Sequence of chain 1.D:
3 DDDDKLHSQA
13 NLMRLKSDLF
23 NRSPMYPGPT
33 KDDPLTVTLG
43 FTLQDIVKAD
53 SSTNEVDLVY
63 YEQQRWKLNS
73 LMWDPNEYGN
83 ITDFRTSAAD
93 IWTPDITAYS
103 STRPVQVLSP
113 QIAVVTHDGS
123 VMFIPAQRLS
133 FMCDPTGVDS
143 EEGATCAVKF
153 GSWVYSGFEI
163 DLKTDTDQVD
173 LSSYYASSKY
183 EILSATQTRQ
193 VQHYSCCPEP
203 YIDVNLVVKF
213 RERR

Sequence of chain 1.C:
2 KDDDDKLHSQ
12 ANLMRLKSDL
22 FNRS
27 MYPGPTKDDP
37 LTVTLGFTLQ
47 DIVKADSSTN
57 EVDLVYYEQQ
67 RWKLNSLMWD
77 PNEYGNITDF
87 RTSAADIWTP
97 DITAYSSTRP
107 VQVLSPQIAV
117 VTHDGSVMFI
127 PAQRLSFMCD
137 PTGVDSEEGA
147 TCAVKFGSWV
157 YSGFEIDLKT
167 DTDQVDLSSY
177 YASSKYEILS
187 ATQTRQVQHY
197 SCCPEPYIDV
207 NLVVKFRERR

Binding-site contacts:
Ligand atom C1 contacts residue ILE126 of chain 1.C at 4.0 Å (hydrophobic).
Ligand atom C5 contacts residue TRP155 of chain 1.D at 4.0 Å (hydrophobic).
Ligand atom C7 contacts residue ILE126 of chain 1.C at 3.4 Å (hydrophobic).
Ligand atom C8 contacts residue TRP155 of chain 1.D at 3.8 Å (hydrophobic).
Ligand atom C8 contacts residue TYR203 of chain 1.D at 3.9 Å (hydrophobic).
Ligand atom C8 contacts residue CYS198 of chain 1.D at 4.0 Å (hydrophobic).
Ligand atom CL contacts residue VAL116 of chain 1.C at 3.4 Å.
Ligand atom C3 contacts residue TRP155 of chain 1.D at 3.6 Å (hydrophobic).
Ligand atom N2 contacts residue VAL156 of chain 1.D at 3.5 Å.
Ligand atom C3 contacts residue TYR196 of chain 1.D at 3.8 Å (hydrophobic).
Ligand atom CL contacts residue VAL156 of chain 1.D at 3.5 Å.
Ligand atom C7 contacts residue TRP155 of chain 1.D at 3.2 Å (hydrophobic).
Ligand atom C9 contacts residue MET124 of chain 1.C at 3.7 Å (hydrophobic).
Ligand atom C4 contacts residue TYR101 of chain 1.D at 3.9 Å (hydrophobic).
Ligand atom C10 contacts residue VAL156 of chain 1.D at 3.6 Å (hydrophobic).
Ligand atom CL contacts residue ILE114 of chain 1.C at 3.6 Å.
Ligand atom C1 contacts residue CYS198 of chain 1.D at 3.6 Å (hydrophobic).
Ligand atom C6 contacts residue TRP155 of chain 1.D at 3.7 Å (hydrophobic).
Ligand atom C2 contacts residue TRP155 of chain 1.D at 3.4 Å (hydrophobic).
Ligand atom C9 contacts residue CYS199 of chain 1.D at 4.3 Å (hydrophobic).
Ligand atom N1 contacts residue TYR101 of chain 1.D at 3.4 Å (h-bond).
Ligand atom C9 contacts residue ILE126 of chain 1.C at 3.7 Å (hydrophobic).
Ligand atom C11 contacts residue TRP155 of chain 1.D at 3.2 Å (hydrophobic).
Ligand atom N2 contacts residue ILE126 of chain 1.C at 3.8 Å.
Ligand atom N2 contacts residue TRP155 of chain 1.D at 3.6 Å (h-bond).
Ligand atom C2 contacts residue TYR203 of chain 1.D at 3.7 Å (hydrophobic).
Ligand atom C11 contacts residue ILE126 of chain 1.C at 3.5 Å (hydrophobic).
Ligand atom C2 contacts residue CYS199 of chain 1.D at 4.1 Å (hydrophobic).
Ligand atom N1 contacts residue TRP155 of chain 1.D at 3.0 Å (h-bond).
Ligand atom C8 contacts residue CYS199 of chain 1.D at 3.5 Å (hydrophobic).
Ligand atom C8 contacts residue ILE126 of chain 1.C at 3.5 Å (hydrophobic).
Ligand atom CL contacts residue MET124 of chain 1.C at 3.7 Å.
Ligand atom C2 contacts residue CYS198 of chain 1.D at 3.7 Å (hydrophobic).
Ligand atom C9 contacts residue VAL156 of chain 1.D at 4.2 Å (hydrophobic).
Ligand atom CL contacts residue ALA115 of chain 1.C at 3.8 Å.
Ligand atom C3 contacts residue TYR101 of chain 1.D at 3.4 Å (hydrophobic).
Ligand atom C1 contacts residue TRP155 of chain 1.D at 3.6 Å (hydrophobic).
Ligand atom C5 contacts residue TYR63 of chain 1.C at 4.1 Å (hydrophobic).
Ligand atom C4 contacts residue TYR196 of chain 1.D at 3.2 Å (hydrophobic).
Ligand atom C10 contacts residue ILE126 of chain 1.C at 3.9 Å (hydrophobic).

The small molecule below binds the protein below.
Small molecule (SMILES): Clc1ccc([C@H]2C[C@@H]3CC[C@H]2N3)cn1